The small molecule below binds the protein below.
Small molecule (SMILES): Cc1cccc(C2CCC(N3CCN(c4cncc(Br)c4)CC3)CC2)c1

Sequence of chain 1.C:
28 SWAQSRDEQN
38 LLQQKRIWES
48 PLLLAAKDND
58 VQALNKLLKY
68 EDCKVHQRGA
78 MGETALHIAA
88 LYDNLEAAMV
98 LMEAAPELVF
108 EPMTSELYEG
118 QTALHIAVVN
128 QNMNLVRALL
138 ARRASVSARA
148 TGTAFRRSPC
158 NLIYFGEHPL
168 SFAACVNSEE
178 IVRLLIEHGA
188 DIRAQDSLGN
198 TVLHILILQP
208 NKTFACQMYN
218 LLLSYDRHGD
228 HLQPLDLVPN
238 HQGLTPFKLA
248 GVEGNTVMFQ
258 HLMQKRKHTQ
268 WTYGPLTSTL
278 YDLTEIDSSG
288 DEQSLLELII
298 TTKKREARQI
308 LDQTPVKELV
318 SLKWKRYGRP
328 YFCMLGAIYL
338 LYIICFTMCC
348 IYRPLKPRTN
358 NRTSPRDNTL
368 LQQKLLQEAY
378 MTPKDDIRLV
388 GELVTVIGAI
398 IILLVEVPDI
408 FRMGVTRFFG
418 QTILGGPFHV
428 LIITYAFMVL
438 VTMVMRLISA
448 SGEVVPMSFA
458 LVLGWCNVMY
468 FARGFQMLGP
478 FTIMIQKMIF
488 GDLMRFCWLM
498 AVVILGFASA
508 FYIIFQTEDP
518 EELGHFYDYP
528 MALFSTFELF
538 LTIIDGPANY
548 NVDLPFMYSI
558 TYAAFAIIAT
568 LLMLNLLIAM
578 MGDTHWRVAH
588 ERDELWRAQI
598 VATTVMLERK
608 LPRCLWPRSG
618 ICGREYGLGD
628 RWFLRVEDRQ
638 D

Sequence of chain 1.D:
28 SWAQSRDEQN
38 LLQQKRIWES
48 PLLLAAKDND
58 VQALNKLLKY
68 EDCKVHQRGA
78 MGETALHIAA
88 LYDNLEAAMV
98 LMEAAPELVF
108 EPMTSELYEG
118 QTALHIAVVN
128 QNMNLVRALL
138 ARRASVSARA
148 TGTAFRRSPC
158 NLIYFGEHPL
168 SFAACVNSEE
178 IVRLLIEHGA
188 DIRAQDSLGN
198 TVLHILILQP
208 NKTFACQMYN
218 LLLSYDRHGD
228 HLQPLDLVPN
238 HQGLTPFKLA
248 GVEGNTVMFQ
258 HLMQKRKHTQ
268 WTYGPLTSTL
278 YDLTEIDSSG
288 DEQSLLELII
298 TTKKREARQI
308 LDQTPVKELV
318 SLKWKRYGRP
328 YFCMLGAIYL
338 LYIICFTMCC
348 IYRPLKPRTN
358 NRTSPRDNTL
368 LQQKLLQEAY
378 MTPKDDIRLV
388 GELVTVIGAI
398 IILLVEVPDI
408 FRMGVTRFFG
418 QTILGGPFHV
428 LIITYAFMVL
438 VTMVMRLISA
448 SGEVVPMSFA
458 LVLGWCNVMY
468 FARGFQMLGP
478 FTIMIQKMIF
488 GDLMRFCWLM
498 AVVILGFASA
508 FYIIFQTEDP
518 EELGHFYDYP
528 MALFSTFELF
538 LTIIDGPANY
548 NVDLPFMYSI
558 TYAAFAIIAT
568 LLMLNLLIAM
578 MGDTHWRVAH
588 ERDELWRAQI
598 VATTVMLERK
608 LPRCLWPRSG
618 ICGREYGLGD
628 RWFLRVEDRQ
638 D

Binding-site contacts:
Ligand atom C18 contacts residue PHE456 of chain 1.C at 3.6 Å (hydrophobic).
Ligand atom C22 contacts residue ILE482 of chain 1.C at 4.4 Å (hydrophobic).
Ligand atom BR01 contacts residue ALA561 of chain 1.D at 4.4 Å.
Ligand atom C19 contacts residue PHE456 of chain 1.C at 4.0 Å (hydrophobic).
Ligand atom C17 contacts residue ALA561 of chain 1.D at 3.5 Å (hydrophobic).
Ligand atom C15 contacts residue ALA561 of chain 1.D at 3.8 Å (hydrophobic).
Ligand atom C22 contacts residue GLN483 of chain 1.C at 4.2 Å.
Ligand atom C21 contacts residue MET466 of chain 1.C at 4.0 Å (hydrophobic).
Ligand atom C01 contacts residue GLN483 of chain 1.C at 3.7 Å.
Ligand atom BR01 contacts residue ILE557 of chain 1.D at 4.4 Å.
Ligand atom C11 contacts residue CYS463 of chain 1.C at 4.4 Å (hydrophobic).
Ligand atom C02 contacts residue PHE425 of chain 1.C at 4.1 Å (hydrophobic).
Ligand atom C02 contacts residue GLN483 of chain 1.C at 4.3 Å.
Ligand atom C13 contacts residue ILE565 of chain 1.D at 4.1 Å (hydrophobic).
Ligand atom C18 contacts residue ILE557 of chain 1.D at 4.2 Å (hydrophobic).
Ligand atom C19 contacts residue ALA561 of chain 1.D at 3.9 Å (hydrophobic).
Ligand atom N03 contacts residue ALA561 of chain 1.D at 3.8 Å.
Ligand atom C01 contacts residue PRO424 of chain 1.C at 4.4 Å (hydrophobic).
Ligand atom C04 contacts residue PHE425 of chain 1.C at 4.2 Å (hydrophobic).
Ligand atom C21 contacts residue PHE425 of chain 1.C at 3.7 Å (hydrophobic).
Ligand atom C21 contacts residue ILE482 of chain 1.C at 4.3 Å (hydrophobic).
Ligand atom C22 contacts residue PHE425 of chain 1.C at 3.8 Å (hydrophobic).
Ligand atom C18 contacts residue ALA561 of chain 1.D at 3.6 Å (hydrophobic).
Ligand atom C20 contacts residue PHE425 of chain 1.C at 4.1 Å (hydrophobic).
Ligand atom C02 contacts residue ILE486 of chain 1.C at 4.3 Å (hydrophobic).
Ligand atom C09 contacts residue ILE565 of chain 1.D at 4.3 Å (hydrophobic).
Ligand atom C03 contacts residue PHE425 of chain 1.C at 4.2 Å (hydrophobic).
Ligand atom N03 contacts residue PHE456 of chain 1.C at 3.2 Å.
Ligand atom C20 contacts residue MET466 of chain 1.C at 4.2 Å (hydrophobic).
Ligand atom C16 contacts residue ALA561 of chain 1.D at 3.6 Å (hydrophobic).
Ligand atom C03 contacts residue ILE486 of chain 1.C at 4.4 Å (hydrophobic).
Ligand atom C01 contacts residue ILE486 of chain 1.C at 4.0 Å (hydrophobic).